Binding-site contacts:
Ligand atom C08 contacts residue PO41 of chain 1.P at 3.8 Å.
Ligand atom C02 contacts residue THR53 of chain 1.E at 3.7 Å.
Ligand atom C02 contacts residue LEU80 of chain 1.F at 3.6 Å (hydrophobic).
Ligand atom C08 contacts residue THR78 of chain 1.F at 3.4 Å.
Ligand atom F12 contacts residue VAL92 of chain 1.F at 3.4 Å.
Ligand atom C08 contacts residue LEU80 of chain 1.F at 4.3 Å (hydrophobic).
Ligand atom N07 contacts residue ARG54 of chain 1.E at 3.8 Å.
Ligand atom C06 contacts residue THR53 of chain 1.E at 4.0 Å.
Ligand atom C05 contacts residue GLU84 of chain 1.F at 4.2 Å.
Ligand atom F14 contacts residue LEU93 of chain 1.F at 4.4 Å.
Ligand atom C03 contacts residue LEU93 of chain 1.F at 4.2 Å (hydrophobic).
Ligand atom N09 contacts residue THR53 of chain 1.E at 4.1 Å.
Ligand atom C03 contacts residue THR89 of chain 1.F at 4.2 Å.
Ligand atom C06 contacts residue ARG54 of chain 1.E at 3.8 Å.
Ligand atom C08 contacts residue SER77 of chain 1.F at 4.1 Å.
Ligand atom F13 contacts residue THR89 of chain 1.F at 4.1 Å.
Ligand atom N07 contacts residue THR53 of chain 1.E at 4.4 Å.
Ligand atom C03 contacts residue THR53 of chain 1.E at 4.1 Å.
Ligand atom C11 contacts residue VAL92 of chain 1.F at 4.2 Å (hydrophobic).
Ligand atom F13 contacts residue LEU93 of chain 1.F at 3.4 Å.
Ligand atom C04 contacts residue ARG54 of chain 1.E at 4.3 Å.
Ligand atom C05 contacts residue ARG54 of chain 1.E at 3.2 Å.
Ligand atom C10 contacts residue LEU80 of chain 1.F at 3.5 Å (hydrophobic).
Ligand atom C11 contacts residue ARG54 of chain 1.E at 4.4 Å.
Ligand atom N09 contacts residue THR78 of chain 1.F at 3.6 Å (h-bond).
Ligand atom F13 contacts residue VAL92 of chain 1.F at 3.9 Å.
Ligand atom C05 contacts residue THR53 of chain 1.E at 4.4 Å.
Ligand atom C02 contacts residue THR89 of chain 1.F at 4.4 Å.
Ligand atom C04 contacts residue THR53 of chain 1.E at 4.4 Å.
Ligand atom C11 contacts residue LEU93 of chain 1.F at 4.4 Å (hydrophobic).
Ligand atom F14 contacts residue PHE57 of chain 1.E at 3.8 Å.
Ligand atom BR1 contacts residue ILE47 of chain 1.F at 3.6 Å.
Ligand atom BR1 contacts residue VAL73 of chain 1.F at 4.0 Å.
Ligand atom F14 contacts residue ARG54 of chain 1.E at 4.2 Å.
Ligand atom C10 contacts residue THR53 of chain 1.E at 3.7 Å.
Ligand atom F12 contacts residue ARG54 of chain 1.E at 3.2 Å.
Ligand atom N09 contacts residue SER77 of chain 1.F at 3.8 Å.
Ligand atom BR1 contacts residue LEU80 of chain 1.F at 3.7 Å.
Ligand atom N07 contacts residue PO41 of chain 1.P at 4.0 Å.
Ligand atom N09 contacts residue LEU80 of chain 1.F at 3.4 Å.

Sequence of chain 1.E:
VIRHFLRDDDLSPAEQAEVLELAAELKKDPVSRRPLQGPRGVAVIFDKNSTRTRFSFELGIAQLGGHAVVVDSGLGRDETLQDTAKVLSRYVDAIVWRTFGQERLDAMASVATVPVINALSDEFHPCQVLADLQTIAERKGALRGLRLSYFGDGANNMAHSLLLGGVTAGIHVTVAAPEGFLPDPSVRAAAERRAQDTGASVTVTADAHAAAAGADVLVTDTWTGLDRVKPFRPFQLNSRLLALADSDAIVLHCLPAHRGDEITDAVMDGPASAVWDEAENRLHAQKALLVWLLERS

Sequence of chain 1.F:
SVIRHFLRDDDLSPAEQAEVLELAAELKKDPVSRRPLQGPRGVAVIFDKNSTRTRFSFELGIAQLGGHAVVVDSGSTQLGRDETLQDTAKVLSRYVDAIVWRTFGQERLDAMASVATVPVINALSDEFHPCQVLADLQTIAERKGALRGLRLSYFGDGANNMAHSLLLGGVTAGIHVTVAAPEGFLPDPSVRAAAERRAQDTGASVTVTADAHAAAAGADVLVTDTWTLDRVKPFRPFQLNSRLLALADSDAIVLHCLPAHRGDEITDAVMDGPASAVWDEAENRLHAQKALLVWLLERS

This protein binds this small molecule.
Small molecule (SMILES): FC(F)(F)c1cc(Br)c2nc[nH]c2c1